Sequence of chain 1.A:
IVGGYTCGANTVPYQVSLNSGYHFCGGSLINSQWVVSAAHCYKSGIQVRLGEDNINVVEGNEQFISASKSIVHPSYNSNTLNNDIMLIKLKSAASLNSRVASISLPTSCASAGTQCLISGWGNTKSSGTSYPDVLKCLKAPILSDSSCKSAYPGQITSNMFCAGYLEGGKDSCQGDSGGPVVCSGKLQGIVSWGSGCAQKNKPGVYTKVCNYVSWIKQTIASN

Binding-site contacts:
Ligand atom C56 contacts residue SER192 of chain 1.A at 3.5 Å.
Ligand atom C42 contacts residue HIS40 of chain 1.A at 3.8 Å.
Ligand atom C52 contacts residue CYS173 of chain 1.A at 3.9 Å (hydrophobic).
Ligand atom O36 contacts residue GLY194 of chain 1.A at 3.2 Å (h-bond).
Ligand atom C57 contacts residue GLY196 of chain 1.A at 3.8 Å.
Ligand atom C53 contacts residue GLY196 of chain 1.A at 3.6 Å.
Ligand atom C31 contacts residue GLY194 of chain 1.A at 3.8 Å.
Ligand atom N58 contacts residue GLY196 of chain 1.A at 2.8 Å (h-bond).
Ligand atom N60 contacts residue HIS40 of chain 1.A at 3.7 Å.
Ligand atom C54 contacts residue GLY194 of chain 1.A at 3.9 Å.
Ligand atom C52 contacts residue GLN174 of chain 1.A at 3.8 Å.
Ligand atom C54 contacts residue SER172 of chain 1.A at 3.9 Å.
Ligand atom O22 contacts residue GLY194 of chain 1.A at 3.8 Å.
Ligand atom N58 contacts residue SER172 of chain 1.A at 3.5 Å (h-bond).
Ligand atom C57 contacts residue ASP171 of chain 1.A at 3.5 Å.
Ligand atom C55 contacts residue TRP193 of chain 1.A at 3.5 Å (hydrophobic).
Ligand atom C19 contacts residue ASN79 of chain 1.A at 3.3 Å.
Ligand atom C10 contacts residue TRP193 of chain 1.A at 3.6 Å (hydrophobic).
Ligand atom O43 contacts residue SER177 of chain 1.A at 3.7 Å.
Ligand atom C32 contacts residue GLN174 of chain 1.A at 3.6 Å.
Ligand atom N23 contacts residue GLY194 of chain 1.A at 2.8 Å (h-bond).
Ligand atom C19 contacts residue SER78 of chain 1.A at 3.8 Å.
Ligand atom C61 contacts residue HIS40 of chain 1.A at 3.5 Å.
Ligand atom C57 contacts residue SER172 of chain 1.A at 3.3 Å.
Ligand atom N58 contacts residue ASP171 of chain 1.A at 2.7 Å (salt-bridge).
Ligand atom C41 contacts residue SER192 of chain 1.A at 3.8 Å.
Ligand atom C56 contacts residue TRP193 of chain 1.A at 3.6 Å (hydrophobic).
Ligand atom N59 contacts residue ASP171 of chain 1.A at 2.9 Å (salt-bridge).
Ligand atom O34 contacts residue GLN174 of chain 1.A at 3.9 Å.
Ligand atom C44 contacts residue SER177 of chain 1.A at 3.3 Å.
Ligand atom C53 contacts residue CYS197 of chain 1.A at 3.8 Å (hydrophobic).
Ligand atom C30 contacts residue GLY194 of chain 1.A at 3.6 Å.
Ligand atom N58 contacts residue GLY194 of chain 1.A at 3.8 Å.
Ligand atom N59 contacts residue SER172 of chain 1.A at 2.8 Å (h-bond).
Ligand atom C35 contacts residue GLY194 of chain 1.A at 3.8 Å.
Ligand atom O36 contacts residue TRP193 of chain 1.A at 3.2 Å.
Ligand atom C53 contacts residue CYS173 of chain 1.A at 3.8 Å (hydrophobic).
Ligand atom C54 contacts residue TRP193 of chain 1.A at 3.9 Å (hydrophobic).
Ligand atom N59 contacts residue GLY204 of chain 1.A at 3.3 Å.
Ligand atom O33 contacts residue GLN174 of chain 1.A at 2.9 Å.

This protein binds this small molecule.
Small molecule (SMILES): COc1cc(C)c(S(=O)(=O)N[C@@H](CC(=O)O)C(=O)N[C@H](Cc2ccc(C(=N)N)cc2)C(=O)N2CCCCC2)c(C)c1C